Sequence of chain 1.I:
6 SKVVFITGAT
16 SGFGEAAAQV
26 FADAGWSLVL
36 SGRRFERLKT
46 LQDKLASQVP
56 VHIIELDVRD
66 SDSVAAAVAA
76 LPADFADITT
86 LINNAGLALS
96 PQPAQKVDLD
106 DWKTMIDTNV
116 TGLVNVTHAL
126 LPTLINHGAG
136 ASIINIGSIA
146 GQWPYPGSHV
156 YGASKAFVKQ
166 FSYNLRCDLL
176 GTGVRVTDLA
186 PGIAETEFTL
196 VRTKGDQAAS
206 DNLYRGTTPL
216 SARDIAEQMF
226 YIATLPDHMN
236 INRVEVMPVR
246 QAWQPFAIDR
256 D

Binding-site contacts:
Ligand atom C1 contacts residue ILE144 of chain 1.I at 4.2 Å (hydrophobic).
Ligand atom O6 contacts residue ILE144 of chain 1.I at 3.4 Å.
Ligand atom C2 contacts residue SER143 of chain 1.I at 4.3 Å.
Ligand atom O6 contacts residue ILE188 of chain 1.I at 4.4 Å.
Ligand atom C2 contacts residue NDP1 of chain 1.CA at 3.7 Å.
Ligand atom C1 contacts residue GLY187 of chain 1.I at 3.8 Å.
Ligand atom O4 contacts residue PHE193 of chain 1.I at 4.4 Å.
Ligand atom C2 contacts residue TYR150 of chain 1.I at 4.2 Å (hydrophobic).
Ligand atom O7 contacts residue TYR150 of chain 1.I at 2.6 Å (h-bond).
Ligand atom S3 contacts residue TYR156 of chain 1.I at 4.3 Å.
Ligand atom O4 contacts residue ARG197 of chain 1.I at 3.4 Å (salt-bridge).
Ligand atom S3 contacts residue PHE193 of chain 1.I at 4.2 Å.
Ligand atom O6 contacts residue TYR156 of chain 1.I at 4.5 Å.
Ligand atom C1 contacts residue ILE188 of chain 1.I at 4.1 Å (hydrophobic).
Ligand atom C1 contacts residue SER143 of chain 1.I at 4.2 Å.
Ligand atom O6 contacts residue GLY187 of chain 1.I at 3.6 Å (h-bond).
Ligand atom O5 contacts residue TYR156 of chain 1.I at 3.7 Å.
Ligand atom C2 contacts residue PHE193 of chain 1.I at 3.9 Å (hydrophobic).
Ligand atom C1 contacts residue NDP1 of chain 1.CA at 3.5 Å.
Ligand atom S3 contacts residue TYR150 of chain 1.I at 3.4 Å (h-bond).
Ligand atom O5 contacts residue TYR150 of chain 1.I at 3.2 Å (h-bond).
Ligand atom O6 contacts residue NDP1 of chain 1.CA at 3.1 Å.
Ligand atom O5 contacts residue PHE193 of chain 1.I at 3.6 Å.
Ligand atom C2 contacts residue TYR156 of chain 1.I at 3.8 Å (hydrophobic).
Ligand atom O6 contacts residue SER143 of chain 1.I at 3.0 Å (h-bond).
Ligand atom O5 contacts residue ARG197 of chain 1.I at 3.2 Å (salt-bridge).
Ligand atom S3 contacts residue ARG197 of chain 1.I at 3.9 Å.
Ligand atom O6 contacts residue PRO186 of chain 1.I at 3.4 Å (h-bond).

The protein below binds the small molecule below.
Small molecule (SMILES): O=S(=O)(O)CCO